Sequence of chain 1.E:
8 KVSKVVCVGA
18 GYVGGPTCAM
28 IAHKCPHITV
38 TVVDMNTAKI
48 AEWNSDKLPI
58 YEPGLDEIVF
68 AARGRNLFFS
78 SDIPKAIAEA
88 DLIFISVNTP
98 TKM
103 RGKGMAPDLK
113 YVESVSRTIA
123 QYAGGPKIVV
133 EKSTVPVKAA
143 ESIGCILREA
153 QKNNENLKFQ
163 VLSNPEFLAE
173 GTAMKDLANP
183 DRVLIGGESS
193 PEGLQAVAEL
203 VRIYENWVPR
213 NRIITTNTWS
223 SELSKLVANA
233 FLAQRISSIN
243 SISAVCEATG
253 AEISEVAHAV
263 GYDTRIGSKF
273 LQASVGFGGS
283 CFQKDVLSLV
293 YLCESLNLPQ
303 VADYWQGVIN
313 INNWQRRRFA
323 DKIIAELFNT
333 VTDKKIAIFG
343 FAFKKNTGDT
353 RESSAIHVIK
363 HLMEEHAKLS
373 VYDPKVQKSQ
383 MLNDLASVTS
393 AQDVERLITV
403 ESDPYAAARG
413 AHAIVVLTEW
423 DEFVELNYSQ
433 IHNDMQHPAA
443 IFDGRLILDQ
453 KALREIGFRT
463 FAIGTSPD

Binding-site contacts:
Ligand atom C4 contacts residue GLN274 of chain 1.E at 3.6 Å.
Ligand atom O2B contacts residue ALA171 of chain 1.E at 3.6 Å.
Ligand atom O4D contacts residue PHE279 of chain 1.E at 3.3 Å.
Ligand atom O4D contacts residue ILE238 of chain 1.E at 3.4 Å.
Ligand atom O3D contacts residue PHE345 of chain 1.E at 2.9 Å (h-bond).
Ligand atom O2B contacts residue GLU172 of chain 1.E at 2.9 Å (salt-bridge).
Ligand atom C3D contacts residue PHE345 of chain 1.E at 3.5 Å (hydrophobic).
Ligand atom O3' contacts residue PHE169 of chain 1.E at 2.8 Å (h-bond).
Ligand atom C5' contacts residue CYS283 of chain 1.E at 3.6 Å (hydrophobic).
Ligand atom C4' contacts residue LEU170 of chain 1.E at 3.6 Å (hydrophobic).
Ligand atom O3A contacts residue ALA171 of chain 1.E at 3.5 Å.
Ligand atom O4' contacts residue GLU168 of chain 1.E at 2.9 Å (salt-bridge).
Ligand atom O4' contacts residue PHE169 of chain 1.E at 3.4 Å.
Ligand atom O3' contacts residue ARG267 of chain 1.F at 2.9 Å (salt-bridge).
Ligand atom O2D contacts residue PHE345 of chain 1.E at 3.5 Å (h-bond).
Ligand atom C3' contacts residue PHE169 of chain 1.E at 3.5 Å (hydrophobic).
Ligand atom O3B contacts residue ALA171 of chain 1.E at 3.3 Å.
Ligand atom O2D contacts residue ARG447 of chain 1.E at 2.8 Å (salt-bridge).
Ligand atom C4D contacts residue GLY280 of chain 1.E at 3.5 Å.
Ligand atom O2' contacts residue ARG267 of chain 1.F at 2.6 Å (salt-bridge).
Ligand atom C1' contacts residue PHE284 of chain 1.E at 3.6 Å (hydrophobic).
Ligand atom O2A contacts residue PHE272 of chain 1.E at 3.4 Å.
Ligand atom O4' contacts residue LYS227 of chain 1.E at 2.9 Å (salt-bridge).
Ligand atom N1 contacts residue ILE238 of chain 1.E at 3.5 Å.
Ligand atom O5' contacts residue CYS283 of chain 1.E at 3.2 Å (h-bond).
Ligand atom O2 contacts residue ILE238 of chain 1.E at 3.5 Å.
Ligand atom O3D contacts residue PHE279 of chain 1.E at 3.6 Å.
Ligand atom C6 contacts residue ILE238 of chain 1.E at 3.6 Å (hydrophobic).
Ligand atom C4' contacts residue LYS227 of chain 1.E at 3.5 Å.
Ligand atom O4' contacts residue LEU170 of chain 1.E at 3.1 Å (h-bond).
Ligand atom C3' contacts residue LEU170 of chain 1.E at 3.4 Å (hydrophobic).
Ligand atom C5' contacts residue LEU170 of chain 1.E at 3.6 Å (hydrophobic).
Ligand atom O3A contacts residue LYS346 of chain 1.E at 3.6 Å (salt-bridge).
Ligand atom O4 contacts residue GLN274 of chain 1.E at 3.1 Å (h-bond).
Ligand atom O3D contacts residue GLY280 of chain 1.E at 2.7 Å (h-bond).
Ligand atom O2A contacts residue PHE284 of chain 1.E at 3.4 Å.
Ligand atom O4 contacts residue PHE272 of chain 1.E at 3.4 Å.
Ligand atom N3 contacts residue GLN274 of chain 1.E at 2.8 Å (h-bond).
Ligand atom O1A contacts residue LYS346 of chain 1.E at 2.8 Å (salt-bridge).
Ligand atom O2 contacts residue SER276 of chain 1.E at 2.8 Å (h-bond).

A protein and the small-molecule ligand that binds it are described below.
Small molecule (SMILES): O=c1ccn([C@@H]2O[C@H](CO[P](=O)(O)O[P](=O)(O)O[C@H]3OC[C@@H](O)[C@H](O)[C@H]3O)[C@@H](O)[C@H]2O)c(=O)[nH]1

Sequence of chain 1.F:
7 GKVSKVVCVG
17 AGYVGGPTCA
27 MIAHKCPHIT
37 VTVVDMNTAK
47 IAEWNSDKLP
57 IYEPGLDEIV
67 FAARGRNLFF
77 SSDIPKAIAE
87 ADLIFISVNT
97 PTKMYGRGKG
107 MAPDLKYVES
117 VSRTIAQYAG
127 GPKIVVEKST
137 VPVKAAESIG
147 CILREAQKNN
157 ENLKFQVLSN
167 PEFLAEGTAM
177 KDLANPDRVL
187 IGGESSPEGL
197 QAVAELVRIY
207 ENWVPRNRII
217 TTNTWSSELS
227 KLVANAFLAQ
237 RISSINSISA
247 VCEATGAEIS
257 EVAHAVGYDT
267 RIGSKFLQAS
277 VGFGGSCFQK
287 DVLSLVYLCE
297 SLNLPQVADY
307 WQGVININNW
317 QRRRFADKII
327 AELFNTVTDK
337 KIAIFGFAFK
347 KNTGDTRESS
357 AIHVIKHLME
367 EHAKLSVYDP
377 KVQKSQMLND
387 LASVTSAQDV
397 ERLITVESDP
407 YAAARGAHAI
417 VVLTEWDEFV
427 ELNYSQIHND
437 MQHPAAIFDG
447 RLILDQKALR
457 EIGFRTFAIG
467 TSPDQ